Sequence of chain 1.E:
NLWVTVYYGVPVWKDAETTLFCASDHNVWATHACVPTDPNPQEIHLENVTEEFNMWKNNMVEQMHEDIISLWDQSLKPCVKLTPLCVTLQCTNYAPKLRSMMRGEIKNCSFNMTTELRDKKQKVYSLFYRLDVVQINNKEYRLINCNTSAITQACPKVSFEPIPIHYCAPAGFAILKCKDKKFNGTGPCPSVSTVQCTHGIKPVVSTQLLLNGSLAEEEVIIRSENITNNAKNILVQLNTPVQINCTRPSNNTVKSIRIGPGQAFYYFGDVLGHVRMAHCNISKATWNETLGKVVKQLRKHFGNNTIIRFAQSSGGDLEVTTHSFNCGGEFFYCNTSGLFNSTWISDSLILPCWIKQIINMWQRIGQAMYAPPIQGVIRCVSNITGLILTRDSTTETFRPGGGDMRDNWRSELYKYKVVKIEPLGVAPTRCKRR

A protein and the small-molecule ligand that binds it are described below.
Small molecule (SMILES): CC(=O)N[C@@H]1[C@@H](O)[C@H](O)[C@@H](CO)O[C@H]1O

Binding-site contacts:
Ligand atom O7 contacts residue ASN232 of chain 1.E at 4.3 Å.
Ligand atom C6 contacts residue PRO261 of chain 1.E at 3.6 Å (hydrophobic).
Ligand atom C1 contacts residue PRO261 of chain 1.E at 4.1 Å (hydrophobic).
Ligand atom C5 contacts residue ASN416 of chain 1.E at 3.7 Å.
Ligand atom N2 contacts residue ASN416 of chain 1.E at 2.9 Å (h-bond).
Ligand atom C3 contacts residue ASN416 of chain 1.E at 3.8 Å.
Ligand atom C4 contacts residue ASN416 of chain 1.E at 4.2 Å.
Ligand atom O5 contacts residue ASN416 of chain 1.E at 2.4 Å (h-bond).
Ligand atom C8 contacts residue NAG1 of chain 1.T at 3.5 Å.
Ligand atom C8 contacts residue ASN416 of chain 1.E at 4.0 Å.
Ligand atom C5 contacts residue PRO261 of chain 1.E at 4.1 Å (hydrophobic).
Ligand atom O5 contacts residue PRO261 of chain 1.E at 3.4 Å.
Ligand atom C2 contacts residue ASN416 of chain 1.E at 2.4 Å.
Ligand atom C1 contacts residue ASN416 of chain 1.E at 1.4 Å.
Ligand atom O7 contacts residue ASN416 of chain 1.E at 3.0 Å (h-bond).
Ligand atom C8 contacts residue ASN232 of chain 1.E at 3.9 Å.
Ligand atom C7 contacts residue ASN416 of chain 1.E at 3.1 Å.